Sequence of chain 28.F:
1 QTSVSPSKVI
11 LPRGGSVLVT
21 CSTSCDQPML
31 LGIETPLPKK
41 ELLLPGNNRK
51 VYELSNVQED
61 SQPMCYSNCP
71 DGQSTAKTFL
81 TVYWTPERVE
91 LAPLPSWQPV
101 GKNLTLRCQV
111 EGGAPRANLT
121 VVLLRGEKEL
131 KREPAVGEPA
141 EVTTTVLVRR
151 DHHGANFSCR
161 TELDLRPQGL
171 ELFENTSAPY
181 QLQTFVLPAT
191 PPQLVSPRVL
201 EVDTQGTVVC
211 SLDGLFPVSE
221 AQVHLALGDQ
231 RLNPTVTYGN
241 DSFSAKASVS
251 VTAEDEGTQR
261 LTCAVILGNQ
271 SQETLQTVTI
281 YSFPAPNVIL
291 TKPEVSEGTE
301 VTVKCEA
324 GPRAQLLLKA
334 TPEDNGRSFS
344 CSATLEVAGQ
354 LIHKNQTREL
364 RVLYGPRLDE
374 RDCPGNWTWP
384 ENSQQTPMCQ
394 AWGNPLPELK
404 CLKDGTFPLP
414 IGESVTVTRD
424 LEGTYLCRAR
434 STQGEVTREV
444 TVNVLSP

A small-molecule ligand and the protein it binds are described below.
Small molecule (SMILES): CC(=O)N[C@@H]1[C@@H](O)[C@H](O)[C@@H](CO)O[C@H]1O

Binding-site contacts:
Ligand atom C3 contacts residue ASN358 of chain 28.F at 3.8 Å.
Ligand atom O7 contacts residue ASN358 of chain 28.F at 3.3 Å (h-bond).
Ligand atom C1 contacts residue ASN358 of chain 28.F at 1.4 Å.
Ligand atom C2 contacts residue ASN358 of chain 28.F at 2.5 Å.
Ligand atom C5 contacts residue ASN358 of chain 28.F at 3.6 Å.
Ligand atom O7 contacts residue SER343 of chain 28.F at 4.3 Å.
Ligand atom C4 contacts residue ASN358 of chain 28.F at 4.2 Å.
Ligand atom N2 contacts residue ASN358 of chain 28.F at 2.9 Å (h-bond).
Ligand atom O7 contacts residue SER345 of chain 28.F at 4.2 Å.
Ligand atom C7 contacts residue ASN358 of chain 28.F at 3.4 Å.
Ligand atom O5 contacts residue ASN358 of chain 28.F at 2.4 Å (h-bond).